Sequence of chain 1.B:
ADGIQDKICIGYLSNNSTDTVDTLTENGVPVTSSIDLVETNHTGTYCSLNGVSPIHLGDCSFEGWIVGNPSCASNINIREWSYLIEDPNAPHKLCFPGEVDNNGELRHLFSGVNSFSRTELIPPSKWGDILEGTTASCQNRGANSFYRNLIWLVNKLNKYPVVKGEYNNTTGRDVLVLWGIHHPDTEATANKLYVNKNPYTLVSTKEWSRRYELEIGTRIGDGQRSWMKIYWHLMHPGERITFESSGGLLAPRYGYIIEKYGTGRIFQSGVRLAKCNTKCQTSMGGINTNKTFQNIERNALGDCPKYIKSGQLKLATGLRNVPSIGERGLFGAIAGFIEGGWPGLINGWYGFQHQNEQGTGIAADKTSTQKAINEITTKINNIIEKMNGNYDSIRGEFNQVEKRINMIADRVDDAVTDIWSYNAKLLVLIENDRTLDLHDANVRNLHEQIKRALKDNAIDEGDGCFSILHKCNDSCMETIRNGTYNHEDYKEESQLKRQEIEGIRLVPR

This protein binds this small molecule.
Small molecule (SMILES): CC(=O)N[C@@H]1[C@@H](O)[C@H](O)[C@@H](CO)O[C@H]1O

Binding-site contacts:
Ligand atom C5 contacts residue THR485 of chain 1.B at 4.0 Å.
Ligand atom N2 contacts residue THR490 of chain 1.B at 3.8 Å.
Ligand atom O7 contacts residue ASN488 of chain 1.B at 3.3 Å (h-bond).
Ligand atom C5 contacts residue THR490 of chain 1.B at 4.4 Å.
Ligand atom C7 contacts residue THR490 of chain 1.B at 4.3 Å.
Ligand atom C7 contacts residue ASN488 of chain 1.B at 3.4 Å.
Ligand atom C2 contacts residue THR490 of chain 1.B at 4.4 Å.
Ligand atom C8 contacts residue THR490 of chain 1.B at 4.1 Å.
Ligand atom C5 contacts residue ASN488 of chain 1.B at 3.7 Å.
Ligand atom C4 contacts residue ASN488 of chain 1.B at 4.1 Å.
Ligand atom C1 contacts residue ASN488 of chain 1.B at 1.4 Å.
Ligand atom C6 contacts residue THR485 of chain 1.B at 3.8 Å.
Ligand atom O5 contacts residue GLU484 of chain 1.B at 4.0 Å.
Ligand atom O5 contacts residue THR490 of chain 1.B at 3.9 Å.
Ligand atom C2 contacts residue ASN488 of chain 1.B at 2.4 Å.
Ligand atom O5 contacts residue ASN488 of chain 1.B at 2.4 Å (h-bond).
Ligand atom O5 contacts residue THR485 of chain 1.B at 4.0 Å.
Ligand atom O6 contacts residue GLU484 of chain 1.B at 3.8 Å.
Ligand atom C3 contacts residue ASN488 of chain 1.B at 3.8 Å.
Ligand atom C1 contacts residue GLU484 of chain 1.B at 4.3 Å.
Ligand atom O6 contacts residue SER481 of chain 1.B at 4.2 Å.
Ligand atom C1 contacts residue THR490 of chain 1.B at 3.4 Å.
Ligand atom C6 contacts residue SER481 of chain 1.B at 4.1 Å.
Ligand atom N2 contacts residue ASN488 of chain 1.B at 3.0 Å (h-bond).